This protein binds this small molecule.
Small molecule (SMILES): NC(=O)c1cn([C@@H]2O[C@H](CO)[C@@H](O)[C@H]2O)c2ncnc(N)c12

Binding-site contacts:
Ligand atom O3' contacts residue GLU318 of chain 1.A at 4.0 Å.
Ligand atom C7 contacts residue ALA214 of chain 1.A at 4.1 Å (hydrophobic).
Ligand atom C7 contacts residue LEU321 of chain 1.A at 4.0 Å (hydrophobic).
Ligand atom N1 contacts residue MET267 of chain 1.A at 3.1 Å (h-bond).
Ligand atom N3 contacts residue LEU193 of chain 1.A at 3.9 Å.
Ligand atom O3' contacts residue LYS479 of chain 1.A at 3.6 Å.
Ligand atom N6 contacts residue ALA214 of chain 1.A at 3.6 Å.
Ligand atom O4' contacts residue LEU193 of chain 1.A at 3.5 Å (h-bond).
Ligand atom C2 contacts residue LEU193 of chain 1.A at 4.2 Å (hydrophobic).
Ligand atom C4' contacts residue GLY194 of chain 1.A at 4.0 Å.
Ligand atom O2' contacts residue ASP271 of chain 1.A at 3.6 Å (salt-bridge).
Ligand atom C5 contacts residue LEU321 of chain 1.A at 3.8 Å (hydrophobic).
Ligand atom N6 contacts residue LEU321 of chain 1.A at 3.6 Å.
Ligand atom O2' contacts residue LEU193 of chain 1.A at 3.6 Å.
Ligand atom N1 contacts residue ALA214 of chain 1.A at 4.1 Å.
Ligand atom O5' contacts residue VAL201 of chain 1.A at 3.7 Å.
Ligand atom C5 contacts residue ALA214 of chain 1.A at 3.7 Å (hydrophobic).
Ligand atom C6 contacts residue LEU321 of chain 1.A at 3.6 Å (hydrophobic).
Ligand atom O4' contacts residue VAL201 of chain 1.A at 4.0 Å.
Ligand atom C6 contacts residue ALA214 of chain 1.A at 3.5 Å (hydrophobic).
Ligand atom C4' contacts residue LEU193 of chain 1.A at 3.7 Å (hydrophobic).
Ligand atom O12 contacts residue MET264 of chain 1.A at 3.3 Å.
Ligand atom O12 contacts residue LEU321 of chain 1.A at 3.7 Å.
Ligand atom C1' contacts residue LEU193 of chain 1.A at 3.8 Å (hydrophobic).
Ligand atom O3' contacts residue ASP271 of chain 1.A at 3.3 Å (salt-bridge).
Ligand atom O2' contacts residue LYS479 of chain 1.A at 3.7 Å.
Ligand atom N11 contacts residue VAL201 of chain 1.A at 4.2 Å.
Ligand atom N6 contacts residue MET267 of chain 1.A at 4.2 Å.
Ligand atom C2' contacts residue ASP271 of chain 1.A at 3.5 Å.
Ligand atom C5' contacts residue VAL201 of chain 1.A at 4.1 Å (hydrophobic).
Ligand atom C5' contacts residue GLY194 of chain 1.A at 4.0 Å.
Ligand atom C2 contacts residue MET267 of chain 1.A at 3.8 Å (hydrophobic).
Ligand atom C3' contacts residue ASP271 of chain 1.A at 3.8 Å.
Ligand atom C8 contacts residue VAL201 of chain 1.A at 3.9 Å (hydrophobic).
Ligand atom C5' contacts residue GLY196 of chain 1.A at 4.0 Å.
Ligand atom C10 contacts residue LEU321 of chain 1.A at 4.0 Å (hydrophobic).
Ligand atom N3 contacts residue ALA478 of chain 1.A at 3.8 Å.
Ligand atom C7 contacts residue VAL201 of chain 1.A at 4.2 Å (hydrophobic).
Ligand atom C6 contacts residue MET267 of chain 1.A at 4.0 Å (hydrophobic).
Ligand atom O5' contacts residue GLY196 of chain 1.A at 3.9 Å.

Sequence of chain 1.A:
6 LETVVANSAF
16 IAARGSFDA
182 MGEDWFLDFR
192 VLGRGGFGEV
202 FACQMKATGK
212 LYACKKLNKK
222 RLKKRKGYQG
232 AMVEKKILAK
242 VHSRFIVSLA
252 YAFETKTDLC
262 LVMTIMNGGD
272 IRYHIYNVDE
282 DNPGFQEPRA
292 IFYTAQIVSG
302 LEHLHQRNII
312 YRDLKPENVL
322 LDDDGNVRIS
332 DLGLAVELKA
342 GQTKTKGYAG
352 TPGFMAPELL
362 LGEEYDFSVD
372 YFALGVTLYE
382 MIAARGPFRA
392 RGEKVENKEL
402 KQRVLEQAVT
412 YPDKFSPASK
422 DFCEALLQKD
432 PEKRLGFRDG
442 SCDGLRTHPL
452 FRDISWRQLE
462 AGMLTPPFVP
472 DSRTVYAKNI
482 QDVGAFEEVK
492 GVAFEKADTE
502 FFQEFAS